Sequence of chain 1.C:
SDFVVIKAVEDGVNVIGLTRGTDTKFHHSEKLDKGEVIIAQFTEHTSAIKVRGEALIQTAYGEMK

Sequence of chain 1.D:
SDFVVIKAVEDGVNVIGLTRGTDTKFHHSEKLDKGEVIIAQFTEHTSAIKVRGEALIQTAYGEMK

The protein below binds the small molecule below.
Small molecule (SMILES): N[C@@H](Cc1c[nH]c2ccccc12)C(=O)O

Binding-site contacts:
Ligand atom NE1 contacts residue GLN41 of chain 1.D at 2.8 Å (h-bond).
Ligand atom O contacts residue THR43 of chain 1.D at 3.6 Å.
Ligand atom CD1 contacts residue THR43 of chain 1.D at 3.9 Å.
Ligand atom CH2 contacts residue ILE16 of chain 1.D at 4.0 Å (hydrophobic).
Ligand atom OXT contacts residue GLY21 of chain 1.C at 4.0 Å.
Ligand atom CZ2 contacts residue ALA40 of chain 1.D at 3.9 Å (hydrophobic).
Ligand atom CB contacts residue SER47 of chain 1.C at 3.4 Å.
Ligand atom OXT contacts residue HIS45 of chain 1.D at 3.9 Å.
Ligand atom CE2 contacts residue ALA40 of chain 1.D at 4.0 Å (hydrophobic).
Ligand atom CZ2 contacts residue ILE49 of chain 1.D at 3.8 Å (hydrophobic).
Ligand atom CA contacts residue SER47 of chain 1.C at 3.9 Å.
Ligand atom CB contacts residue THR24 of chain 1.C at 3.4 Å.
Ligand atom CZ3 contacts residue GLY17 of chain 1.D at 3.6 Å.
Ligand atom CD1 contacts residue GLN41 of chain 1.D at 3.5 Å.
Ligand atom CA contacts residue GLY21 of chain 1.C at 3.5 Å.
Ligand atom OXT contacts residue THR46 of chain 1.D at 2.8 Å (h-bond).
Ligand atom CE3 contacts residue HIS27 of chain 1.D at 3.9 Å.
Ligand atom CH2 contacts residue GLY17 of chain 1.D at 3.5 Å.
Ligand atom N contacts residue ARG20 of chain 1.C at 4.0 Å.
Ligand atom N contacts residue GLY21 of chain 1.C at 2.7 Å (h-bond).
Ligand atom C contacts residue THR43 of chain 1.D at 3.5 Å.
Ligand atom N contacts residue THR24 of chain 1.C at 2.9 Å (h-bond).
Ligand atom N contacts residue ASP23 of chain 1.C at 3.0 Å (salt-bridge).
Ligand atom CG contacts residue SER47 of chain 1.C at 3.8 Å.
Ligand atom O contacts residue SER47 of chain 1.C at 2.9 Å (h-bond).
Ligand atom CZ2 contacts residue THR46 of chain 1.D at 4.0 Å.
Ligand atom CA contacts residue THR19 of chain 1.C at 3.8 Å.
Ligand atom NE1 contacts residue ALA40 of chain 1.D at 3.8 Å.
Ligand atom OXT contacts residue THR43 of chain 1.D at 2.5 Å (h-bond).
Ligand atom O contacts residue ARG20 of chain 1.C at 3.4 Å.
Ligand atom O contacts residue GLY21 of chain 1.C at 3.0 Å (h-bond).
Ligand atom C contacts residue THR46 of chain 1.D at 3.9 Å.
Ligand atom O contacts residue THR19 of chain 1.C at 4.0 Å.
Ligand atom CB contacts residue THR19 of chain 1.C at 3.7 Å.
Ligand atom C contacts residue GLY21 of chain 1.C at 3.4 Å.
Ligand atom C contacts residue SER47 of chain 1.C at 3.5 Å.
Ligand atom CE2 contacts residue GLN41 of chain 1.D at 3.9 Å.
Ligand atom CD1 contacts residue SER47 of chain 1.C at 3.5 Å.
Ligand atom CA contacts residue THR24 of chain 1.C at 3.2 Å.
Ligand atom N contacts residue THR19 of chain 1.C at 2.8 Å (h-bond).